Sequence of chain 2.A:
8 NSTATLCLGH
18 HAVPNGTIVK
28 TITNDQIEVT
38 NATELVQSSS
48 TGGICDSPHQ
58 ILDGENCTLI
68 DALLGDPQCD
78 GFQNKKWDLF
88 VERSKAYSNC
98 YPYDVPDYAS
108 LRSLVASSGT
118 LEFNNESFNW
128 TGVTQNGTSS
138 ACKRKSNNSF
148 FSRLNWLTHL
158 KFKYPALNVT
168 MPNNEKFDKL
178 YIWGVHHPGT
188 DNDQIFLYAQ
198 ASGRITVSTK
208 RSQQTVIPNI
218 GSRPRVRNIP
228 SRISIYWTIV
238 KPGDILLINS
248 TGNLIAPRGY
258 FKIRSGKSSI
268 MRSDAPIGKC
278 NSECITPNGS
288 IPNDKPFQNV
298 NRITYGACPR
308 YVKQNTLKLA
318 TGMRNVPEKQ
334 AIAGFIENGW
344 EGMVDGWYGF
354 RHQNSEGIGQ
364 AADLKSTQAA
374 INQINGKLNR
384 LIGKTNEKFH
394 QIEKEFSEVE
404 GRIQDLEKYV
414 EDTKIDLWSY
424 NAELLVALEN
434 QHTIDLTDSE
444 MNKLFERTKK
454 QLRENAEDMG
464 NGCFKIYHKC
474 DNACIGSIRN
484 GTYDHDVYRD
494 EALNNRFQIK

Binding-site contacts:
Ligand atom O5 contacts residue LEU244 of chain 2.A at 4.1 Å.
Ligand atom O5 contacts residue ARG222 of chain 3.A at 4.3 Å.
Ligand atom C2 contacts residue SER219 of chain 3.A at 4.0 Å.
Ligand atom O7 contacts residue ARG220 of chain 3.A at 4.1 Å.
Ligand atom C8 contacts residue THR187 of chain 3.A at 4.5 Å.
Ligand atom N2 contacts residue ASN165 of chain 2.A at 3.1 Å (h-bond).
Ligand atom C7 contacts residue ASN165 of chain 2.A at 3.6 Å.
Ligand atom C2 contacts residue ARG222 of chain 3.A at 4.1 Å.
Ligand atom C7 contacts residue ARG222 of chain 3.A at 3.9 Å.
Ligand atom O5 contacts residue ASN165 of chain 2.A at 2.3 Å (h-bond).
Ligand atom C7 contacts residue SER219 of chain 3.A at 3.6 Å.
Ligand atom C8 contacts residue NAG1 of chain 2.C at 3.6 Å.
Ligand atom O3 contacts residue SER219 of chain 3.A at 4.2 Å.
Ligand atom C1 contacts residue ASN165 of chain 2.A at 1.4 Å.
Ligand atom C3 contacts residue SER219 of chain 3.A at 3.9 Å.
Ligand atom O6 contacts residue ARG222 of chain 3.A at 3.4 Å (salt-bridge).
Ligand atom C3 contacts residue ASN165 of chain 2.A at 3.8 Å.
Ligand atom O7 contacts residue PRO221 of chain 3.A at 3.5 Å.
Ligand atom C7 contacts residue NAG1 of chain 2.C at 3.9 Å.
Ligand atom C8 contacts residue ARG222 of chain 3.A at 4.3 Å.
Ligand atom C6 contacts residue LEU244 of chain 2.A at 4.5 Å (hydrophobic).
Ligand atom C8 contacts residue SER219 of chain 3.A at 3.4 Å.
Ligand atom C1 contacts residue SER219 of chain 3.A at 4.4 Å.
Ligand atom C4 contacts residue ARG222 of chain 3.A at 4.2 Å.
Ligand atom C8 contacts residue PRO221 of chain 3.A at 4.1 Å (hydrophobic).
Ligand atom O3 contacts residue ASN225 of chain 3.A at 3.7 Å.
Ligand atom C4 contacts residue ASN165 of chain 2.A at 4.2 Å.
Ligand atom O7 contacts residue NAG1 of chain 2.C at 3.9 Å.
Ligand atom C5 contacts residue LEU244 of chain 2.A at 4.3 Å (hydrophobic).
Ligand atom O3 contacts residue ARG222 of chain 3.A at 3.7 Å.
Ligand atom C5 contacts residue ASN165 of chain 2.A at 3.6 Å.
Ligand atom O7 contacts residue ARG222 of chain 3.A at 2.8 Å (salt-bridge).
Ligand atom C8 contacts residue NAG2 of chain 2.C at 4.2 Å.
Ligand atom O7 contacts residue ASN165 of chain 2.A at 3.8 Å.
Ligand atom N2 contacts residue SER219 of chain 3.A at 3.0 Å (h-bond).
Ligand atom C3 contacts residue ARG222 of chain 3.A at 4.3 Å.
Ligand atom C7 contacts residue PRO221 of chain 3.A at 4.2 Å (hydrophobic).
Ligand atom C8 contacts residue ILE242 of chain 2.A at 3.7 Å (hydrophobic).
Ligand atom O7 contacts residue NAG2 of chain 2.C at 4.5 Å.
Ligand atom C2 contacts residue ASN165 of chain 2.A at 2.5 Å.

A small-molecule ligand and the protein it binds are described below.
Small molecule (SMILES): CC(=O)N[C@H]1[C@H](O[C@H]2[C@H](O)[C@@H](NC(C)=O)CO[C@@H]2CO)O[C@H](CO)[C@@H](O[C@H]2O[C@H](CO)[C@@H](O)[C@H](O)[C@@H]2O)[C@@H]1O

Sequence of chain 3.A:
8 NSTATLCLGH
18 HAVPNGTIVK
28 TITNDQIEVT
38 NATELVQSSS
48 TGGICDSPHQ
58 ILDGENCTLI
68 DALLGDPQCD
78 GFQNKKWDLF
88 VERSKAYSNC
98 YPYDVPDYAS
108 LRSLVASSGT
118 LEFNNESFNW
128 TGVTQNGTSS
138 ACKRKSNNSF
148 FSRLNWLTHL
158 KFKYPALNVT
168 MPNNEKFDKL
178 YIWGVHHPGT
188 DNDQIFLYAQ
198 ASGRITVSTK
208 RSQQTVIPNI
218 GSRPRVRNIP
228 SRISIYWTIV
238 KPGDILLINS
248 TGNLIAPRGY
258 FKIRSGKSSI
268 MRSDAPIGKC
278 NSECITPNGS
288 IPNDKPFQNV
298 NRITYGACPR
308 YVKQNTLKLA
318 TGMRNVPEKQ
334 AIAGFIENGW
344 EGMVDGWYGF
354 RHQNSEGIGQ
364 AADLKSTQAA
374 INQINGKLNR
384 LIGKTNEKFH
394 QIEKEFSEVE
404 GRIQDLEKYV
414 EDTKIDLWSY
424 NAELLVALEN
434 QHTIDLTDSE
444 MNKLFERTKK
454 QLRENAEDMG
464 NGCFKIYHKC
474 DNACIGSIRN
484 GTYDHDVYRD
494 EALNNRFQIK